Binding-site contacts:
Ligand atom C1 contacts residue ILE17 of chain 2.A at 3.8 Å (hydrophobic).
Ligand atom N3 contacts residue ILE149 of chain 2.A at 3.5 Å.
Ligand atom N2 contacts residue ALA37 of chain 2.A at 3.5 Å.
Ligand atom C20 contacts residue MET157 of chain 2.A at 3.8 Å (hydrophobic).
Ligand atom N1 contacts residue LEU140 of chain 2.A at 3.1 Å.
Ligand atom C18 contacts residue ASP94 of chain 2.A at 3.7 Å.
Ligand atom C8 contacts residue ILE17 of chain 2.A at 3.6 Å (hydrophobic).
Ligand atom N1 contacts residue CYS90 of chain 2.A at 2.6 Å (h-bond).
Ligand atom C10 contacts residue LEU140 of chain 2.A at 3.7 Å (hydrophobic).
Ligand atom C11 contacts residue GLU89 of chain 2.A at 3.2 Å.
Ligand atom N2 contacts residue GLU89 of chain 2.A at 2.8 Å (salt-bridge).
Ligand atom O2 contacts residue ASN92 of chain 2.A at 3.0 Å (h-bond).
Ligand atom N3 contacts residue MET88 of chain 2.A at 3.4 Å (h-bond).
Ligand atom C13 contacts residue VAL25 of chain 2.A at 3.9 Å (hydrophobic).
Ligand atom C12 contacts residue GLU89 of chain 2.A at 3.4 Å.
Ligand atom C7 contacts residue ASP94 of chain 2.A at 3.4 Å.
Ligand atom C14 contacts residue MET88 of chain 2.A at 3.9 Å (hydrophobic).
Ligand atom C14 contacts residue ILE149 of chain 2.A at 3.5 Å (hydrophobic).
Ligand atom C9 contacts residue LEU140 of chain 2.A at 3.6 Å (hydrophobic).
Ligand atom C28 contacts residue GLN27 of chain 2.A at 3.2 Å.
Ligand atom C6 contacts residue ILE17 of chain 2.A at 3.6 Å (hydrophobic).
Ligand atom N2 contacts residue MET88 of chain 2.A at 3.4 Å.
Ligand atom C4 contacts residue ILE17 of chain 2.A at 3.6 Å (hydrophobic).
Ligand atom C7 contacts residue ILE17 of chain 2.A at 3.3 Å (hydrophobic).
Ligand atom C22 contacts residue GLY18 of chain 2.A at 3.9 Å.
Ligand atom N4 contacts residue VAL25 of chain 2.A at 4.0 Å.
Ligand atom C contacts residue PRO159 of chain 2.A at 3.6 Å (hydrophobic).
Ligand atom C22 contacts residue ILE17 of chain 2.A at 4.0 Å (hydrophobic).
Ligand atom C19 contacts residue ALA137 of chain 2.A at 4.0 Å (hydrophobic).
Ligand atom C27 contacts residue ASN92 of chain 2.A at 3.5 Å.
Ligand atom C11 contacts residue CYS90 of chain 2.A at 3.3 Å (hydrophobic).
Ligand atom C10 contacts residue CYS90 of chain 2.A at 3.4 Å (hydrophobic).
Ligand atom C29 contacts residue GLN27 of chain 2.A at 3.5 Å.
Ligand atom C12 contacts residue ALA37 of chain 2.A at 3.8 Å (hydrophobic).
Ligand atom C15 contacts residue VAL25 of chain 2.A at 3.8 Å (hydrophobic).
Ligand atom C11 contacts residue LEU140 of chain 2.A at 3.7 Å (hydrophobic).
Ligand atom C11 contacts residue ALA37 of chain 2.A at 3.7 Å (hydrophobic).
Ligand atom C26 contacts residue CYS90 of chain 2.A at 3.3 Å (hydrophobic).
Ligand atom C24 contacts residue VAL25 of chain 2.A at 3.8 Å (hydrophobic).
Ligand atom C9 contacts residue CYS90 of chain 2.A at 3.4 Å (hydrophobic).

Sequence of chain 2.A:
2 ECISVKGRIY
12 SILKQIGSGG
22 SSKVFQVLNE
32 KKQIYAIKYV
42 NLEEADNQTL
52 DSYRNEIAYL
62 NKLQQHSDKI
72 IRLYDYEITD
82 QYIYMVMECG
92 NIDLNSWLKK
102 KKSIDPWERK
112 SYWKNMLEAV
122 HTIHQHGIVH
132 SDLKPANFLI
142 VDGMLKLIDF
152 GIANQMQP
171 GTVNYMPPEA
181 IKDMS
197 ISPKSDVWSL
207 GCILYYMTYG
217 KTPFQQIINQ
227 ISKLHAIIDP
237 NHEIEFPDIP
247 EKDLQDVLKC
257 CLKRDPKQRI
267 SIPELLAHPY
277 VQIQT

The small molecule below binds the protein below.
Small molecule (SMILES): COCCNC(=O)/C=C/c1ccc(Nc2cc(N)c(C#N)c(NC34CC5CC(CC(C5)C3)C4)n2)cc1OCC#N